Sequence of chain 2.D:
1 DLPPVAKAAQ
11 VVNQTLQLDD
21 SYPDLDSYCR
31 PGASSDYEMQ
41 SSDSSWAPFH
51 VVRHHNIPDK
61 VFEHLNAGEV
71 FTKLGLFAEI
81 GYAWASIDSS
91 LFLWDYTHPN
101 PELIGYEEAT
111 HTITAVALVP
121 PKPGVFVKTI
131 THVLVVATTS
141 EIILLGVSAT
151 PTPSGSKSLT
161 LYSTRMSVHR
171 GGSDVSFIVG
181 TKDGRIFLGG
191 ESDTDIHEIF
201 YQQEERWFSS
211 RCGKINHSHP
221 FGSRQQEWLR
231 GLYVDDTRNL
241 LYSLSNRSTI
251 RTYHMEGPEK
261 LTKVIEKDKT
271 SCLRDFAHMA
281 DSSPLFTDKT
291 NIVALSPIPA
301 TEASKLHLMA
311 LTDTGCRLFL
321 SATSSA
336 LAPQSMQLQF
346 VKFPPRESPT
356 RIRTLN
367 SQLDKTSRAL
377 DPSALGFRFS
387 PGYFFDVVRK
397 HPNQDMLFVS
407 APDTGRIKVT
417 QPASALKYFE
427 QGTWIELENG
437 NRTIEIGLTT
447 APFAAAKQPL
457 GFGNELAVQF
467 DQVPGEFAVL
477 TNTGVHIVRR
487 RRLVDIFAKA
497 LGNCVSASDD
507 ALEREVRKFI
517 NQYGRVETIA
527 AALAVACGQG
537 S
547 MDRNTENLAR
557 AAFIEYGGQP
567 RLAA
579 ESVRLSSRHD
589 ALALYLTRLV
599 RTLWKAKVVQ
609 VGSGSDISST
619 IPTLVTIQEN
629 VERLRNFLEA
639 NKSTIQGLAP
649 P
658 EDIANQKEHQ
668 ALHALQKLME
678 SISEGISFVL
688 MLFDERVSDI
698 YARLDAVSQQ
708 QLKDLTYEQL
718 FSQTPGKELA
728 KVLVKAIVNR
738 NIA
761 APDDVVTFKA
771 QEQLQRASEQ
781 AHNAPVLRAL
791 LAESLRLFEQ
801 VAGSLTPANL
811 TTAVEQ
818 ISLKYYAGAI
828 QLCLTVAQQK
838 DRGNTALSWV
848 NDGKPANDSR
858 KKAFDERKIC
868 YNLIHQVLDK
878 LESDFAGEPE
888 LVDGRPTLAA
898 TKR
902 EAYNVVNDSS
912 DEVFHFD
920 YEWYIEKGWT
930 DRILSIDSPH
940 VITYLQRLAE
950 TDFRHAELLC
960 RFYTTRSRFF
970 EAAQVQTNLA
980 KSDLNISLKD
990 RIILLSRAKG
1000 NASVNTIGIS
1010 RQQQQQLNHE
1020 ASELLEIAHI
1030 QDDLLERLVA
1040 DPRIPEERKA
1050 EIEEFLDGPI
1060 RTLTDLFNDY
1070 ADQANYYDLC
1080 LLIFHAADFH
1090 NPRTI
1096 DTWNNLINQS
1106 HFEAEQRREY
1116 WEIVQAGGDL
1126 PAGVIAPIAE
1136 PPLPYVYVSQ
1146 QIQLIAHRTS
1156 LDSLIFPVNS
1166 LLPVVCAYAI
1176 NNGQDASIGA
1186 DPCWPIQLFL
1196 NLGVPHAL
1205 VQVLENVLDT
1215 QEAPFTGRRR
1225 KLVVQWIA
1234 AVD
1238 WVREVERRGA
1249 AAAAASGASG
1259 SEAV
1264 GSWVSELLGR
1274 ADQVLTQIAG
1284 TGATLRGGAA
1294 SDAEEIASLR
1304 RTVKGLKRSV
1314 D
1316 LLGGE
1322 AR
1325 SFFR

A protein and the small-molecule ligand that binds it are described below.
Small molecule (SMILES): CSCC[C@H](NC(=O)[C@@H]1CCCN1C(=O)[C@H](CC(C)C)NC(=O)[C@H](CC(C)C)NC(=O)[C@H](CCCCN)NC(=O)[C@H](C)NC(=O)[C@H](CCCCN)NC(=O)[C@@H](N)CCCN=C(N)N)C(=O)N[C@@H](CCC(=O)O)C(=O)N[C@@H](CCC(=O)O)C(=O)N[C@@H](C)C(=O)N[C@@H](CC(C)C)C(=O)N[C@@H](CC(C)C)C(=O)N1CCC[C@H]1C=O

Binding-site contacts:
Ligand atom N contacts residue GLN203 of chain 2.D at 2.9 Å (h-bond).
Ligand atom CD2 contacts residue LEU161 of chain 2.D at 3.4 Å (hydrophobic).
Ligand atom CD1 contacts residue TYR162 of chain 2.D at 2.8 Å (hydrophobic).
Ligand atom CA contacts residue ILE130 of chain 2.D at 3.2 Å (hydrophobic).
Ligand atom CB contacts residue GLY105 of chain 2.D at 3.2 Å.
Ligand atom CD contacts residue GLN203 of chain 2.D at 2.8 Å.
Ligand atom O contacts residue LEU161 of chain 2.D at 3.3 Å (h-bond).
Ligand atom CD1 contacts residue GLN203 of chain 2.D at 3.4 Å.
Ligand atom CA contacts residue VAL125 of chain 2.D at 3.1 Å (hydrophobic).
Ligand atom CG contacts residue TYR162 of chain 2.D at 3.1 Å (hydrophobic).
Ligand atom C contacts residue VAL127 of chain 2.D at 3.5 Å (hydrophobic).
Ligand atom N contacts residue VAL125 of chain 2.D at 3.5 Å (h-bond).
Ligand atom CB contacts residue TYR162 of chain 2.D at 2.6 Å (hydrophobic).
Ligand atom CG contacts residue PHE126 of chain 2.D at 3.7 Å (hydrophobic).
Ligand atom CD2 contacts residue PHE126 of chain 2.D at 3.3 Å (hydrophobic).
Ligand atom O contacts residue LEU103 of chain 2.D at 3.6 Å.
Ligand atom O contacts residue PHE126 of chain 2.D at 2.8 Å.
Ligand atom CB contacts residue ILE130 of chain 2.D at 3.4 Å (hydrophobic).
Ligand atom O contacts residue TYR162 of chain 2.D at 3.4 Å.
Ligand atom O contacts residue ILE130 of chain 2.D at 3.5 Å.
Ligand atom CA contacts residue PHE126 of chain 2.D at 3.2 Å (hydrophobic).
Ligand atom CA contacts residue VAL127 of chain 2.D at 3.6 Å (hydrophobic).
Ligand atom CB contacts residue ILE104 of chain 2.D at 3.5 Å (hydrophobic).
Ligand atom O contacts residue VAL127 of chain 2.D at 1.8 Å (h-bond).
Ligand atom SD contacts residue ARG165 of chain 2.D at 2.3 Å (salt-bridge).
Ligand atom CE contacts residue ARG165 of chain 2.D at 2.8 Å.
Ligand atom CB contacts residue VAL125 of chain 2.D at 2.6 Å (hydrophobic).
Ligand atom O contacts residue GLN203 of chain 2.D at 1.3 Å (h-bond).
Ligand atom O contacts residue SER163 of chain 2.D at 3.6 Å (h-bond).
Ligand atom CA contacts residue TYR162 of chain 2.D at 3.5 Å (hydrophobic).
Ligand atom C contacts residue VAL127 of chain 2.D at 3.0 Å (hydrophobic).
Ligand atom N contacts residue GLY105 of chain 2.D at 3.1 Å (h-bond).
Ligand atom O contacts residue VAL127 of chain 2.D at 2.2 Å.
Ligand atom CA contacts residue LEU161 of chain 2.D at 3.2 Å (hydrophobic).
Ligand atom C contacts residue ILE130 of chain 2.D at 3.7 Å (hydrophobic).
Ligand atom N contacts residue LEU161 of chain 2.D at 3.3 Å (h-bond).
Ligand atom CA contacts residue GLN203 of chain 2.D at 3.5 Å.
Ligand atom N contacts residue GLN203 of chain 2.D at 3.7 Å.
Ligand atom C contacts residue GLN203 of chain 2.D at 2.2 Å.
Ligand atom C contacts residue TYR162 of chain 2.D at 3.5 Å (hydrophobic).